The small molecule below binds the protein below.
Small molecule (SMILES): CC(=O)N[C@@H]1[C@@H](O)[C@H](O)[C@@H](CO)O[C@H]1O

Sequence of chain 8.A:
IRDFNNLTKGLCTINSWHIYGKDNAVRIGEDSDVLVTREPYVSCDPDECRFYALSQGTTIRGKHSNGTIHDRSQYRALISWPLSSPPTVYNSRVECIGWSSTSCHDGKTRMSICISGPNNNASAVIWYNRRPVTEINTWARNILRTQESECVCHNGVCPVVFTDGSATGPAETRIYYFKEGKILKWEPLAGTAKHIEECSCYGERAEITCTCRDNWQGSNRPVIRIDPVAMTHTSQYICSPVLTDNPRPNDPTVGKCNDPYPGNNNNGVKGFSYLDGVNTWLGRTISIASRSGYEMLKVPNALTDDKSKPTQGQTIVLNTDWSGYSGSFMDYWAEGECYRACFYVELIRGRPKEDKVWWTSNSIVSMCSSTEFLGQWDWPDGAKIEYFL

Binding-site contacts:
Ligand atom O6 contacts residue VAL229 of chain 8.A at 3.7 Å.
Ligand atom C2 contacts residue ASN155 of chain 8.A at 4.1 Å.
Ligand atom O5 contacts residue HIS154 of chain 8.A at 4.0 Å.
Ligand atom C4 contacts residue ASN6 of chain 8.A at 4.2 Å.
Ligand atom C3 contacts residue ASN155 of chain 8.A at 4.0 Å.
Ligand atom O7 contacts residue ASN6 of chain 8.A at 2.7 Å (h-bond).
Ligand atom N2 contacts residue ASN6 of chain 8.A at 3.0 Å (h-bond).
Ligand atom C8 contacts residue ASN6 of chain 8.A at 4.4 Å.
Ligand atom O5 contacts residue ASN6 of chain 8.A at 2.4 Å (h-bond).
Ligand atom N2 contacts residue ASN155 of chain 8.A at 4.0 Å.
Ligand atom C7 contacts residue ASN6 of chain 8.A at 3.1 Å.
Ligand atom C3 contacts residue ASN6 of chain 8.A at 3.8 Å.
Ligand atom C1 contacts residue ASN155 of chain 8.A at 3.7 Å.
Ligand atom C8 contacts residue ASP3 of chain 8.A at 3.8 Å.
Ligand atom C6 contacts residue HIS154 of chain 8.A at 4.2 Å.
Ligand atom C5 contacts residue ASN155 of chain 8.A at 4.2 Å.
Ligand atom C2 contacts residue ASN6 of chain 8.A at 2.4 Å.
Ligand atom C1 contacts residue ASN6 of chain 8.A at 1.4 Å.
Ligand atom O5 contacts residue ASN155 of chain 8.A at 4.3 Å.
Ligand atom C8 contacts residue PHE4 of chain 8.A at 4.4 Å (hydrophobic).
Ligand atom C5 contacts residue ASN6 of chain 8.A at 3.7 Å.
Ligand atom O6 contacts residue HIS154 of chain 8.A at 2.9 Å (h-bond).